Binding-site contacts:
Ligand atom C contacts residue LEU180 of chain 1.K at 3.5 Å (hydrophobic).
Ligand atom O contacts residue LEU180 of chain 1.K at 3.8 Å.
Ligand atom CD2 contacts residue TYR187 of chain 1.K at 3.3 Å (hydrophobic).
Ligand atom CG contacts residue LEU224 of chain 1.K at 3.8 Å (hydrophobic).
Ligand atom C contacts residue LYS55 of chain 1.K at 3.9 Å.
Ligand atom N contacts residue ASN232 of chain 1.K at 3.2 Å (h-bond).
Ligand atom O contacts residue LEU228 of chain 1.K at 3.8 Å.
Ligand atom O3P contacts residue ARG62 of chain 1.K at 2.7 Å (salt-bridge).
Ligand atom O3P contacts residue TYR136 of chain 1.K at 3.8 Å.
Ligand atom CA contacts residue ASN181 of chain 1.K at 3.6 Å.
Ligand atom CD2 contacts residue LEU228 of chain 1.K at 3.5 Å (hydrophobic).
Ligand atom N contacts residue ASN181 of chain 1.K at 2.8 Å (h-bond).
Ligand atom CB contacts residue LEU180 of chain 1.K at 3.9 Å (hydrophobic).
Ligand atom C contacts residue ASN232 of chain 1.K at 4.0 Å.
Ligand atom CB contacts residue ASN181 of chain 1.K at 3.5 Å.
Ligand atom O contacts residue LYS55 of chain 1.K at 3.6 Å.
Ligand atom CB contacts residue LEU228 of chain 1.K at 3.7 Å (hydrophobic).
Ligand atom P contacts residue TYR136 of chain 1.K at 3.6 Å.
Ligand atom P contacts residue ARG135 of chain 1.K at 3.9 Å.
Ligand atom CD2 contacts residue TRP236 of chain 1.K at 3.5 Å (hydrophobic).
Ligand atom CA contacts residue ASN181 of chain 1.K at 3.6 Å.
Ligand atom CG contacts residue LEU228 of chain 1.K at 3.9 Å (hydrophobic).
Ligand atom O2P contacts residue ARG62 of chain 1.K at 2.9 Å (salt-bridge).
Ligand atom N contacts residue LEU180 of chain 1.K at 3.5 Å.
Ligand atom CD contacts residue ILE225 of chain 1.K at 3.4 Å (hydrophobic).
Ligand atom O contacts residue VAL184 of chain 1.K at 3.7 Å.
Ligand atom O contacts residue LEU180 of chain 1.K at 3.6 Å.
Ligand atom O1P contacts residue ARG135 of chain 1.K at 2.8 Å (salt-bridge).
Ligand atom CA contacts residue LYS55 of chain 1.K at 3.3 Å.
Ligand atom CB contacts residue GLY177 of chain 1.K at 4.0 Å.
Ligand atom CB contacts residue ASN181 of chain 1.K at 3.3 Å.
Ligand atom CG contacts residue ILE225 of chain 1.K at 3.8 Å (hydrophobic).
Ligand atom O2P contacts residue ARG135 of chain 1.K at 3.1 Å (salt-bridge).
Ligand atom P contacts residue ARG62 of chain 1.K at 3.7 Å.
Ligand atom O contacts residue ASN232 of chain 1.K at 2.9 Å (h-bond).
Ligand atom O1P contacts residue TYR136 of chain 1.K at 2.4 Å (h-bond).
Ligand atom O contacts residue LEU235 of chain 1.K at 3.4 Å.
Ligand atom CA contacts residue LEU180 of chain 1.K at 3.7 Å (hydrophobic).
Ligand atom C contacts residue ASN181 of chain 1.K at 3.6 Å.
Ligand atom CB contacts residue LYS55 of chain 1.K at 3.9 Å.

A small-molecule ligand and the protein it binds are described below.
Small molecule (SMILES): CC(C)C[C@H](NC(=O)[C@@H](N)CCC(=O)O)C(=O)N[C@@H](Cc1ccccc1)C(=O)N[C@@H](COP(=O)(O)O)C(=O)N[C@@H](C)C(=O)N1CCC[C@H]1C=O

Sequence of chain 1.K:
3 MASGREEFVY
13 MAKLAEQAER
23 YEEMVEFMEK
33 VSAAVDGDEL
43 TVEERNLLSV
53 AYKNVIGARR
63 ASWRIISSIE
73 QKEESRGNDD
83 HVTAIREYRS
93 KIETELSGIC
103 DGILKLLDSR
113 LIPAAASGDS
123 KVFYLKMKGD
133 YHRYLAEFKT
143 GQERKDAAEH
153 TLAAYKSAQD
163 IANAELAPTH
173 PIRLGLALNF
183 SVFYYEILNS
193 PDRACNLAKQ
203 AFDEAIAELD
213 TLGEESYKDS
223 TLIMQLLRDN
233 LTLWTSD